Sequence of chain 1.A:
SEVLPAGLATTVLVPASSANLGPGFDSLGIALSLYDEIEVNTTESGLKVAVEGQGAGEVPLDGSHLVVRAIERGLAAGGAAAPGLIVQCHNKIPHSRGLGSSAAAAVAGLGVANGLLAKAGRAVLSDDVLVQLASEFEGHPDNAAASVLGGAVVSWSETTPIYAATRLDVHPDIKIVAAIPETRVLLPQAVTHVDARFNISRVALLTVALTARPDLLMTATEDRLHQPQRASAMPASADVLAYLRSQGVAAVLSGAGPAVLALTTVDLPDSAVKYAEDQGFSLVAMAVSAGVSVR

Binding-site contacts:
Ligand atom N7 contacts residue HIS98 of chain 1.A at 3.3 Å.
Ligand atom O3A contacts residue SER104 of chain 1.A at 3.6 Å (h-bond).
Ligand atom C2 contacts residue VAL62 of chain 1.A at 3.5 Å (hydrophobic).
Ligand atom N3B contacts residue SER99 of chain 1.A at 3.6 Å.
Ligand atom O1A contacts residue SER99 of chain 1.A at 2.8 Å (h-bond).
Ligand atom C2 contacts residue HIS68 of chain 1.A at 3.4 Å.
Ligand atom N6 contacts residue ALA108 of chain 1.A at 3.8 Å.
Ligand atom N6 contacts residue HIS98 of chain 1.A at 3.6 Å (h-bond).
Ligand atom O2B contacts residue SER104 of chain 1.A at 1.9 Å (h-bond).
Ligand atom PB contacts residue SER99 of chain 1.A at 3.7 Å.
Ligand atom C6 contacts residue ALA108 of chain 1.A at 3.7 Å (hydrophobic).
Ligand atom O1G contacts residue LEU102 of chain 1.A at 3.8 Å.
Ligand atom N7 contacts residue SER104 of chain 1.A at 3.0 Å (h-bond).
Ligand atom C6 contacts residue HIS98 of chain 1.A at 3.6 Å.
Ligand atom O2G contacts residue GLY101 of chain 1.A at 3.0 Å (h-bond).
Ligand atom O3A contacts residue SER99 of chain 1.A at 3.1 Å (h-bond).
Ligand atom C8 contacts residue SER105 of chain 1.A at 3.3 Å.
Ligand atom O2B contacts residue GLY103 of chain 1.A at 3.8 Å.
Ligand atom O2A contacts residue SER105 of chain 1.A at 3.5 Å (h-bond).
Ligand atom O4' contacts residue SER105 of chain 1.A at 3.3 Å (h-bond).
Ligand atom O1B contacts residue SER104 of chain 1.A at 3.5 Å (h-bond).
Ligand atom O2G contacts residue ARG100 of chain 1.A at 3.7 Å.
Ligand atom C5 contacts residue HIS98 of chain 1.A at 3.4 Å.
Ligand atom N7 contacts residue SER105 of chain 1.A at 3.6 Å.
Ligand atom N3 contacts residue VAL62 of chain 1.A at 3.5 Å.
Ligand atom N3B contacts residue ARG100 of chain 1.A at 3.8 Å.
Ligand atom O2G contacts residue GLY270 of chain 1.A at 3.8 Å.
Ligand atom O1G contacts residue GLY101 of chain 1.A at 3.1 Å.
Ligand atom C8 contacts residue SER104 of chain 1.A at 3.4 Å.
Ligand atom O2B contacts residue SER105 of chain 1.A at 3.5 Å (h-bond).
Ligand atom O1G contacts residue GLY103 of chain 1.A at 3.7 Å.
Ligand atom O1B contacts residue SER105 of chain 1.A at 3.2 Å (h-bond).
Ligand atom O5' contacts residue SER105 of chain 1.A at 3.4 Å (h-bond).
Ligand atom O2B contacts residue SER99 of chain 1.A at 3.6 Å (h-bond).
Ligand atom PA contacts residue SER99 of chain 1.A at 3.7 Å.
Ligand atom PG contacts residue GLY101 of chain 1.A at 3.6 Å.
Ligand atom N3B contacts residue GLY101 of chain 1.A at 3.8 Å.
Ligand atom PB contacts residue SER104 of chain 1.A at 3.2 Å.
Ligand atom N1 contacts residue HIS68 of chain 1.A at 3.5 Å (h-bond).
Ligand atom C4 contacts residue VAL62 of chain 1.A at 3.8 Å (hydrophobic).

The protein below binds the small molecule below.
Small molecule (SMILES): Nc1ncnc2c1ncn2[C@@H]1O[C@H](CO[P](=O)(O)O[P](=O)(O)NP(=O)(O)O)[C@@H](O)[C@H]1O